Binding-site contacts:
Ligand atom C11 contacts residue TYR72 of chain 43.A at 3.9 Å (hydrophobic).
Ligand atom O1A contacts residue TYR72 of chain 43.A at 3.7 Å.
Ligand atom C5 contacts residue TYR72 of chain 43.A at 3.7 Å (hydrophobic).
Ligand atom O4 contacts residue GLY78 of chain 43.A at 3.3 Å.
Ligand atom O4 contacts residue ILE79 of chain 43.A at 3.7 Å.
Ligand atom C3 contacts residue ARG77 of chain 43.A at 3.8 Å.
Ligand atom O4 contacts residue TYR72 of chain 43.A at 4.2 Å.
Ligand atom C6 contacts residue TYR72 of chain 43.A at 3.9 Å (hydrophobic).
Ligand atom C5 contacts residue ASN93 of chain 43.A at 3.6 Å.
Ligand atom O4 contacts residue THR291 of chain 43.A at 3.5 Å.
Ligand atom C3 contacts residue HIS298 of chain 43.A at 4.1 Å.
Ligand atom O3 contacts residue GLY78 of chain 43.A at 3.6 Å.
Ligand atom C3 contacts residue GLY78 of chain 43.A at 4.2 Å.
Ligand atom O4 contacts residue VAL296 of chain 43.A at 3.7 Å.
Ligand atom C6 contacts residue ASN93 of chain 43.A at 3.1 Å.
Ligand atom O10 contacts residue ASN293 of chain 43.A at 4.3 Å.
Ligand atom C4 contacts residue ARG77 of chain 43.A at 4.3 Å.
Ligand atom O1B contacts residue TYR72 of chain 43.A at 4.1 Å.
Ligand atom O1A contacts residue ARG77 of chain 43.A at 3.1 Å.
Ligand atom C2 contacts residue GLY78 of chain 43.A at 4.1 Å.
Ligand atom C11 contacts residue ASP85 of chain 43.B at 3.5 Å.
Ligand atom C3 contacts residue VAL296 of chain 43.A at 3.4 Å (hydrophobic).
Ligand atom C4 contacts residue HIS298 of chain 43.A at 3.6 Å.
Ligand atom O1B contacts residue ARG77 of chain 43.A at 3.0 Å (salt-bridge).
Ligand atom C1 contacts residue TYR72 of chain 43.A at 4.1 Å (hydrophobic).
Ligand atom O6 contacts residue ASN93 of chain 43.A at 2.9 Å (h-bond).
Ligand atom C10 contacts residue TYR72 of chain 43.A at 3.8 Å (hydrophobic).
Ligand atom O8 contacts residue TYR72 of chain 43.A at 3.9 Å.
Ligand atom O4 contacts residue ASN80 of chain 43.A at 4.1 Å.
Ligand atom C4 contacts residue TYR72 of chain 43.A at 3.7 Å (hydrophobic).
Ligand atom C1 contacts residue GLY78 of chain 43.A at 4.2 Å.
Ligand atom C1 contacts residue ARG77 of chain 43.A at 3.5 Å.
Ligand atom C4 contacts residue GLY78 of chain 43.A at 3.6 Å.
Ligand atom O1A contacts residue GLY78 of chain 43.A at 3.4 Å (h-bond).
Ligand atom N5 contacts residue TYR72 of chain 43.A at 2.9 Å (h-bond).
Ligand atom O8 contacts residue ARG77 of chain 43.A at 3.3 Å (salt-bridge).
Ligand atom C3 contacts residue GLY78 of chain 43.A at 3.7 Å.
Ligand atom C6 contacts residue THR94 of chain 43.A at 3.9 Å.
Ligand atom C4 contacts residue VAL296 of chain 43.A at 4.2 Å (hydrophobic).
Ligand atom O4 contacts residue HIS298 of chain 43.A at 2.7 Å (h-bond).

Sequence of chain 43.B:
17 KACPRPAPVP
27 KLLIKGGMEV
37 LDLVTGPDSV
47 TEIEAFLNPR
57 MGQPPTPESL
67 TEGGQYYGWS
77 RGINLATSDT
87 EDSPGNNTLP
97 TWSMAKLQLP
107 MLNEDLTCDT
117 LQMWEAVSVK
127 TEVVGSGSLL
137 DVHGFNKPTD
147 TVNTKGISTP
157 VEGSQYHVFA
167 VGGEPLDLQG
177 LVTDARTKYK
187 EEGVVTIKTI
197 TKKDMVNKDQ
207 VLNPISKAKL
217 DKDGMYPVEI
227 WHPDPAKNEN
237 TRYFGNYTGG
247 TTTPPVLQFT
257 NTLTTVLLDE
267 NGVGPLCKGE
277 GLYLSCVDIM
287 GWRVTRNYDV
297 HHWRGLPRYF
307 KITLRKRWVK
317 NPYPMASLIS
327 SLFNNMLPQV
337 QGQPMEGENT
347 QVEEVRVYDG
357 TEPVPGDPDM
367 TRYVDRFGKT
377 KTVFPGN

Sequence of chain 43.A:
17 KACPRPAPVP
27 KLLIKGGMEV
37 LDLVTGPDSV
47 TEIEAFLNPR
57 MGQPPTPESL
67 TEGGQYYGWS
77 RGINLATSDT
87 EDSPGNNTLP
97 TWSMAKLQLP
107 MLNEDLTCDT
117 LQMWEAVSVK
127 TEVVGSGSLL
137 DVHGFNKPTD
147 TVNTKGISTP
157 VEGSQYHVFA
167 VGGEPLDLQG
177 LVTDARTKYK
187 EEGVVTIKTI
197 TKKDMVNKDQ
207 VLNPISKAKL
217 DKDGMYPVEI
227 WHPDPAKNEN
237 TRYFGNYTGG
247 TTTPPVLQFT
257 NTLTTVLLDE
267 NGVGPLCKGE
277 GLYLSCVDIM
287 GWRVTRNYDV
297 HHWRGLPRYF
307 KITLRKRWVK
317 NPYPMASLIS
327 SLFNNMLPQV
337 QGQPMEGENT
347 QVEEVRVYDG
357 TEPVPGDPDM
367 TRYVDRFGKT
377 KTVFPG

A protein and the small-molecule ligand that binds it are described below.
Small molecule (SMILES): CC(=O)N[C@H]1[C@H]([C@H](O)[C@H](O)CO)O[C@@](O[C@H]2[C@@H](O)[C@@H](CO)O[C@@H](O[C@H]3[C@H](O)[C@@H](O)[C@H](O)O[C@@H]3CO)[C@@H]2O)(C(=O)O)C[C@@H]1O